Binding-site contacts:
Ligand atom C8 contacts residue PRO421 of chain 37.A at 4.3 Å (hydrophobic).
Ligand atom C2 contacts residue PRO421 of chain 37.A at 4.5 Å (hydrophobic).
Ligand atom N3 contacts residue GLY639 of chain 37.A at 4.3 Å.
Ligand atom N1 contacts residue PRO421 of chain 37.A at 4.3 Å.
Ligand atom N6 contacts residue GLY639 of chain 37.A at 3.6 Å (h-bond).
Ligand atom C6 contacts residue PRO631 of chain 37.A at 3.9 Å (hydrophobic).
Ligand atom N7 contacts residue PRO421 of chain 37.A at 4.2 Å.
Ligand atom C5 contacts residue PRO631 of chain 37.A at 4.2 Å (hydrophobic).
Ligand atom N6 contacts residue SER632 of chain 37.A at 3.3 Å (h-bond).
Ligand atom C3' contacts residue HIS630 of chain 37.A at 4.4 Å.
Ligand atom C4 contacts residue PRO631 of chain 37.A at 4.0 Å (hydrophobic).
Ligand atom C6 contacts residue SER632 of chain 37.A at 3.9 Å.
Ligand atom N7 contacts residue HIS630 of chain 37.A at 4.1 Å.
Ligand atom N9 contacts residue PRO421 of chain 37.A at 4.4 Å.
Ligand atom C2 contacts residue VAL420 of chain 37.A at 4.3 Å (hydrophobic).
Ligand atom C6 contacts residue PRO421 of chain 37.A at 4.1 Å (hydrophobic).
Ligand atom C5 contacts residue SER632 of chain 37.A at 4.1 Å.
Ligand atom C4 contacts residue PRO421 of chain 37.A at 4.3 Å (hydrophobic).
Ligand atom C2 contacts residue PRO631 of chain 37.A at 3.3 Å (hydrophobic).
Ligand atom C6 contacts residue VAL420 of chain 37.A at 4.0 Å (hydrophobic).
Ligand atom N1 contacts residue PHE638 of chain 37.A at 4.3 Å.
Ligand atom C6 contacts residue GLY639 of chain 37.A at 3.8 Å.
Ligand atom N6 contacts residue PHE638 of chain 37.A at 3.9 Å.
Ligand atom N6 contacts residue GLY637 of chain 37.A at 3.7 Å.
Ligand atom C1' contacts residue HIS630 of chain 37.A at 4.0 Å.
Ligand atom O1P contacts residue LYS641 of chain 47.A at 4.0 Å.
Ligand atom C8 contacts residue HIS630 of chain 37.A at 3.3 Å.
Ligand atom C1' contacts residue PRO631 of chain 37.A at 4.3 Å (hydrophobic).
Ligand atom C2 contacts residue GLY639 of chain 37.A at 3.1 Å.
Ligand atom N7 contacts residue ASN609 of chain 37.A at 3.8 Å.
Ligand atom C5 contacts residue PRO421 of chain 37.A at 4.1 Å (hydrophobic).
Ligand atom N1 contacts residue VAL420 of chain 37.A at 3.7 Å.
Ligand atom C2' contacts residue HIS630 of chain 37.A at 3.2 Å.
Ligand atom N6 contacts residue VAL420 of chain 37.A at 4.0 Å.
Ligand atom N7 contacts residue SER632 of chain 37.A at 4.1 Å.
Ligand atom N1 contacts residue GLY639 of chain 37.A at 3.1 Å (h-bond).
Ligand atom N1 contacts residue PRO631 of chain 37.A at 3.5 Å (h-bond).
Ligand atom O2P contacts residue ASP626 of chain 47.A at 4.2 Å.
Ligand atom N3 contacts residue PRO631 of chain 37.A at 3.6 Å.
Ligand atom N9 contacts residue HIS630 of chain 37.A at 4.2 Å.

Sequence of chain 47.A:
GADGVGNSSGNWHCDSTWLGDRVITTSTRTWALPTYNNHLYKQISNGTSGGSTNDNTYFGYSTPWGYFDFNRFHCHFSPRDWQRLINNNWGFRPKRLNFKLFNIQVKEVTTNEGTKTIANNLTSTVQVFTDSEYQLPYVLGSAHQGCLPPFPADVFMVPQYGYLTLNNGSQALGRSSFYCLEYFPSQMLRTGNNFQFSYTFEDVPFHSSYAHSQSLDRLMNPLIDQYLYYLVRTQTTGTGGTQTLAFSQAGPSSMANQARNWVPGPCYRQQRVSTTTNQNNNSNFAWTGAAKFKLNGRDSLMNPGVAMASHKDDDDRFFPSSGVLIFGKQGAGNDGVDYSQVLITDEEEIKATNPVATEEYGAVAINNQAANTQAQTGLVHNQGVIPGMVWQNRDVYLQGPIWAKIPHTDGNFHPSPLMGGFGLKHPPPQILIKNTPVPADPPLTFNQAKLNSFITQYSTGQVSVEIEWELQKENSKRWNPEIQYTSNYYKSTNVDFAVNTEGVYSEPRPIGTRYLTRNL

Sequence of chain 37.A:
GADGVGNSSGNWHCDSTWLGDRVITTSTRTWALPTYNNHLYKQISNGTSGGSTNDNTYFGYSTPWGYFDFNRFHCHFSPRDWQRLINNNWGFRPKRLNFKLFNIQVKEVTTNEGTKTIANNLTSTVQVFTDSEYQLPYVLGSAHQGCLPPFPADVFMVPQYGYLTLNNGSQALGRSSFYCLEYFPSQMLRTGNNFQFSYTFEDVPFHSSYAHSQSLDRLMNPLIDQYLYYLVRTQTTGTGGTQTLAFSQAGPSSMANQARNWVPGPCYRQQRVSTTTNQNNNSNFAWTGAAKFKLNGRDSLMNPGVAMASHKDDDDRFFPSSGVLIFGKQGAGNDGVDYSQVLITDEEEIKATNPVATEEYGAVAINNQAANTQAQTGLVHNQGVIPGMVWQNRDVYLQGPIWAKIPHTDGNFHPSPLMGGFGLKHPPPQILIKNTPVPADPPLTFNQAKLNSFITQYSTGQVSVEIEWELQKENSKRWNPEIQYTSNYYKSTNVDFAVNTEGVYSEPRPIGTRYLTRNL

This protein binds this small molecule.
Small molecule (SMILES): Nc1ncnc2c1ncn2[C@H]1C[C@H](O)[C@@H](COP(=O)(O)O)O1